Binding-site contacts:
Ligand atom C8 contacts residue ASN280 of chain 1.F at 3.5 Å.
Ligand atom C3 contacts residue ASN280 of chain 1.F at 3.8 Å.
Ligand atom C8 contacts residue ASN278 of chain 1.F at 3.7 Å.
Ligand atom C4 contacts residue ASN280 of chain 1.F at 4.2 Å.
Ligand atom C1 contacts residue ASN280 of chain 1.F at 1.4 Å.
Ligand atom C5 contacts residue ASN280 of chain 1.F at 3.7 Å.
Ligand atom O5 contacts residue ASN280 of chain 1.F at 2.4 Å (h-bond).
Ligand atom O7 contacts residue ASN280 of chain 1.F at 4.3 Å.
Ligand atom C7 contacts residue ASN280 of chain 1.F at 3.4 Å.
Ligand atom N2 contacts residue ASN280 of chain 1.F at 2.9 Å (h-bond).
Ligand atom C2 contacts residue ASN280 of chain 1.F at 2.4 Å.

Sequence of chain 1.F:
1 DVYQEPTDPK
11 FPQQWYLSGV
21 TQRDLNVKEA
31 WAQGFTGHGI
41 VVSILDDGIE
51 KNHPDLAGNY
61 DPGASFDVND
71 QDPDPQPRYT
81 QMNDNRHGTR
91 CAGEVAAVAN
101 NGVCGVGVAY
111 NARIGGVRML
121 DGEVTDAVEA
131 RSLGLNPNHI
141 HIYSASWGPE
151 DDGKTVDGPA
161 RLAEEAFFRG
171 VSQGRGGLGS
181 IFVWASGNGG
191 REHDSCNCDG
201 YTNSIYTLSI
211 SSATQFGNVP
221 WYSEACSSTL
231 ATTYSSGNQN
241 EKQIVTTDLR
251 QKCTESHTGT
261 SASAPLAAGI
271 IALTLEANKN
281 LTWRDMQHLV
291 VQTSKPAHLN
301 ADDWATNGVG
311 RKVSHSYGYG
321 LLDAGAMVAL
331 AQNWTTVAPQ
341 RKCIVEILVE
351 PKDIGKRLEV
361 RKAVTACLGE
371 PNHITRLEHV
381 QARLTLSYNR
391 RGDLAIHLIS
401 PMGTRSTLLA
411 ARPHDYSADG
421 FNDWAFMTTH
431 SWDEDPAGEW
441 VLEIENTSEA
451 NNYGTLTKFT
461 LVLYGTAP

This protein binds this small molecule.
Small molecule (SMILES): CC(=O)N[C@@H]1[C@@H](O)[C@H](O)[C@@H](CO)O[C@H]1O